Sequence of chain 1.A:
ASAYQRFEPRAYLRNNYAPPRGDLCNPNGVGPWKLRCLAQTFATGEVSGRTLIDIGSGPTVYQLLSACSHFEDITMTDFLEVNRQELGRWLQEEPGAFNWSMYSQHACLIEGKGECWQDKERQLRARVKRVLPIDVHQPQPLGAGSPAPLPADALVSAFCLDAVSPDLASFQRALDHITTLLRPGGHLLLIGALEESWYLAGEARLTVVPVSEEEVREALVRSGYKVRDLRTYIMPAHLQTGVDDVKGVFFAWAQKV

The small molecule below binds the protein below.
Small molecule (SMILES): NC[C@H](O)c1ccc(O)cc1

Binding-site contacts:
Ligand atom C6 contacts residue ASN39 of chain 1.A at 3.9 Å.
Ligand atom O7 contacts residue ASP267 of chain 1.A at 3.2 Å (salt-bridge).
Ligand atom C1 contacts residue PHE182 of chain 1.A at 4.2 Å (hydrophobic).
Ligand atom O7 contacts residue ASN39 of chain 1.A at 3.8 Å.
Ligand atom C5 contacts residue ARG44 of chain 1.A at 3.5 Å.
Ligand atom C2 contacts residue ASN39 of chain 1.A at 3.9 Å.
Ligand atom C3 contacts residue PHE182 of chain 1.A at 3.5 Å (hydrophobic).
Ligand atom C2 contacts residue PHE182 of chain 1.A at 3.8 Å (hydrophobic).
Ligand atom C4 contacts residue ASN39 of chain 1.A at 4.2 Å.
Ligand atom O7 contacts residue TYR222 of chain 1.A at 3.4 Å.
Ligand atom C1 contacts residue ASN39 of chain 1.A at 3.9 Å.
Ligand atom C8 contacts residue TYR35 of chain 1.A at 4.2 Å (hydrophobic).
Ligand atom N8 contacts residue PHE182 of chain 1.A at 4.3 Å.
Ligand atom C8 contacts residue GLU219 of chain 1.A at 3.4 Å.
Ligand atom C3 contacts residue TYR35 of chain 1.A at 4.1 Å (hydrophobic).
Ligand atom C6 contacts residue ARG44 of chain 1.A at 3.5 Å.
Ligand atom C3 contacts residue ASN39 of chain 1.A at 4.1 Å.
Ligand atom C5 contacts residue PHE182 of chain 1.A at 4.2 Å (hydrophobic).
Ligand atom C6 contacts residue ASP267 of chain 1.A at 4.0 Å.
Ligand atom C5 contacts residue ASN39 of chain 1.A at 4.1 Å.
Ligand atom C7 contacts residue ASP267 of chain 1.A at 4.1 Å.
Ligand atom C7 contacts residue GLU219 of chain 1.A at 3.2 Å.
Ligand atom C1 contacts residue GLU219 of chain 1.A at 4.2 Å.
Ligand atom N8 contacts residue ALA186 of chain 1.A at 4.3 Å.
Ligand atom C3 contacts residue TYR40 of chain 1.A at 3.8 Å (hydrophobic).
Ligand atom C5 contacts residue MET258 of chain 1.A at 4.2 Å (hydrophobic).
Ligand atom C8 contacts residue TYR222 of chain 1.A at 3.9 Å (hydrophobic).
Ligand atom O4 contacts residue PHE182 of chain 1.A at 3.9 Å.
Ligand atom N8 contacts residue GLU219 of chain 1.A at 2.6 Å (salt-bridge).
Ligand atom O7 contacts residue GLU219 of chain 1.A at 3.4 Å (salt-bridge).
Ligand atom C4 contacts residue PHE182 of chain 1.A at 3.6 Å (hydrophobic).
Ligand atom O4 contacts residue VAL53 of chain 1.A at 4.1 Å.
Ligand atom C7 contacts residue TYR222 of chain 1.A at 4.2 Å (hydrophobic).
Ligand atom N8 contacts residue TYR222 of chain 1.A at 3.5 Å.
Ligand atom C6 contacts residue GLU219 of chain 1.A at 4.2 Å.
Ligand atom C4 contacts residue LYS57 of chain 1.A at 3.8 Å.
Ligand atom C8 contacts residue PHE182 of chain 1.A at 4.2 Å (hydrophobic).
Ligand atom O4 contacts residue LYS57 of chain 1.A at 2.8 Å (salt-bridge).
Ligand atom C3 contacts residue LYS57 of chain 1.A at 4.1 Å.
Ligand atom C2 contacts residue TYR35 of chain 1.A at 3.6 Å (hydrophobic).